The small molecule below binds the protein below.
Small molecule (SMILES): NC(=[NH2+])NCCC[C@H](N)C(=O)O

Sequence of chain 1.B:
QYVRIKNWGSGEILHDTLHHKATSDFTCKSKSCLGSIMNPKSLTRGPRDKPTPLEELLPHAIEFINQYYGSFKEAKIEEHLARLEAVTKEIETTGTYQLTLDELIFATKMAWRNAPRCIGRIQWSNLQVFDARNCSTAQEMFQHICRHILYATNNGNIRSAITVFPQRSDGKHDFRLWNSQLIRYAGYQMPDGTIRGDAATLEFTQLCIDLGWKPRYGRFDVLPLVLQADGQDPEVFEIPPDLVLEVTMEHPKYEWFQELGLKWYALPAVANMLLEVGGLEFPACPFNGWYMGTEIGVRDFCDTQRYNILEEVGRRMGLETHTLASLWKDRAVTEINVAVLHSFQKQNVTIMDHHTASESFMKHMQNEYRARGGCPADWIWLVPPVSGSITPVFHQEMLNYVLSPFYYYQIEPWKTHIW

Binding-site contacts:
Ligand atom CZ contacts residue HEM1 of chain 1.I at 3.6 Å.
Ligand atom CG contacts residue GLU295 of chain 1.B at 3.4 Å.
Ligand atom NH2 contacts residue HEM1 of chain 1.I at 3.3 Å.
Ligand atom CD contacts residue GLU295 of chain 1.B at 3.8 Å.
Ligand atom CB contacts residue PRO268 of chain 1.B at 4.0 Å (hydrophobic).
Ligand atom CA contacts residue HEM1 of chain 1.I at 4.2 Å.
Ligand atom CZ contacts residue TRP290 of chain 1.B at 3.7 Å (hydrophobic).
Ligand atom CD contacts residue HEM1 of chain 1.I at 4.2 Å.
Ligand atom CB contacts residue GLN181 of chain 1.B at 3.4 Å.
Ligand atom CA contacts residue GLN181 of chain 1.B at 3.6 Å.
Ligand atom CA contacts residue GLU295 of chain 1.B at 3.2 Å.
Ligand atom O contacts residue TRP264 of chain 1.B at 4.1 Å.
Ligand atom O contacts residue ASP300 of chain 1.B at 3.1 Å (salt-bridge).
Ligand atom CZ contacts residue PRO268 of chain 1.B at 3.8 Å (hydrophobic).
Ligand atom O contacts residue TYR265 of chain 1.B at 3.8 Å.
Ligand atom N contacts residue HEM1 of chain 1.I at 2.9 Å (h-bond).
Ligand atom NH2 contacts residue PRO268 of chain 1.B at 4.1 Å.
Ligand atom NH2 contacts residue GLU295 of chain 1.B at 2.6 Å (salt-bridge).
Ligand atom NH1 contacts residue PRO268 of chain 1.B at 3.9 Å.
Ligand atom C contacts residue ASP300 of chain 1.B at 3.5 Å.
Ligand atom CB contacts residue TYR291 of chain 1.B at 4.2 Å (hydrophobic).
Ligand atom NE contacts residue HEM1 of chain 1.I at 4.1 Å.
Ligand atom O contacts residue TYR291 of chain 1.B at 2.7 Å (h-bond).
Ligand atom C contacts residue TYR291 of chain 1.B at 3.4 Å (hydrophobic).
Ligand atom N contacts residue GLU295 of chain 1.B at 2.8 Å (salt-bridge).
Ligand atom NH1 contacts residue GLY289 of chain 1.B at 4.1 Å.
Ligand atom NH1 contacts residue TRP290 of chain 1.B at 4.0 Å.
Ligand atom C contacts residue GLU295 of chain 1.B at 3.6 Å.
Ligand atom NE contacts residue GLU295 of chain 1.B at 3.0 Å (salt-bridge).
Ligand atom CZ contacts residue GLU295 of chain 1.B at 3.3 Å.
Ligand atom CG contacts residue GLN181 of chain 1.B at 4.1 Å.
Ligand atom C contacts residue GLN181 of chain 1.B at 3.9 Å.
Ligand atom NE contacts residue PRO268 of chain 1.B at 3.8 Å.
Ligand atom O contacts residue GLN181 of chain 1.B at 3.6 Å (h-bond).
Ligand atom CD contacts residue PRO268 of chain 1.B at 4.0 Å (hydrophobic).
Ligand atom CB contacts residue GLU295 of chain 1.B at 3.0 Å.
Ligand atom NH2 contacts residue TYR291 of chain 1.B at 3.9 Å.
Ligand atom NH1 contacts residue HEM1 of chain 1.I at 3.6 Å (h-bond).
Ligand atom NH2 contacts residue TRP290 of chain 1.B at 2.8 Å (h-bond).
Ligand atom CG contacts residue HEM1 of chain 1.I at 3.7 Å.